Sequence of chain 1.N:
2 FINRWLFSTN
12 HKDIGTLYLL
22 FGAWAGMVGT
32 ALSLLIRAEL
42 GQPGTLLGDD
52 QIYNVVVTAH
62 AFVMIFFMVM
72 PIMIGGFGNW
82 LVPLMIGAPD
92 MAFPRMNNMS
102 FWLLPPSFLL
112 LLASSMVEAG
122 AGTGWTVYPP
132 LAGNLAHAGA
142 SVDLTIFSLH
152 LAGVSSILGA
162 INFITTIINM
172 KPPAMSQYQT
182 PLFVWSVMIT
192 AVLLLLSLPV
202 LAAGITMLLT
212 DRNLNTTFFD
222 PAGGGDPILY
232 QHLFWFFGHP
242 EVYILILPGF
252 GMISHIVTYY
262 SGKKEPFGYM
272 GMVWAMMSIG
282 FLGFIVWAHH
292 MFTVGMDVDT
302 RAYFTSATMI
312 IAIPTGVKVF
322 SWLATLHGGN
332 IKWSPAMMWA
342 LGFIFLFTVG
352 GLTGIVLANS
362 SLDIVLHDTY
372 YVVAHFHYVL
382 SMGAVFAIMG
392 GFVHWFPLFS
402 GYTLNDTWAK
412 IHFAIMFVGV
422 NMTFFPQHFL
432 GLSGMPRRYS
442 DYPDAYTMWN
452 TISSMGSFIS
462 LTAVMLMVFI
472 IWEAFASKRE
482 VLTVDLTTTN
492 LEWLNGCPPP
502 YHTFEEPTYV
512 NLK

Binding-site contacts:
Ligand atom C6 contacts residue GLU62 of chain 1.O at 3.8 Å.
Ligand atom C24 contacts residue MET271 of chain 1.N at 3.8 Å (hydrophobic).
Ligand atom C15 contacts residue GLY272 of chain 1.N at 3.8 Å.
Ligand atom C5 contacts residue TRP275 of chain 1.N at 4.5 Å (hydrophobic).
Ligand atom C5 contacts residue THR66 of chain 1.O at 3.8 Å.
Ligand atom C8 contacts residue TRP275 of chain 1.N at 4.3 Å (hydrophobic).
Ligand atom C19 contacts residue TRP275 of chain 1.N at 3.8 Å (hydrophobic).
Ligand atom O3 contacts residue GLU62 of chain 1.O at 3.8 Å.
Ligand atom C22 contacts residue MET271 of chain 1.N at 3.9 Å (hydrophobic).
Ligand atom C4 contacts residue THR66 of chain 1.O at 3.5 Å.
Ligand atom O3 contacts residue THR63 of chain 1.O at 3.3 Å (h-bond).
Ligand atom C4 contacts residue GLU62 of chain 1.O at 4.0 Å.
Ligand atom C7 contacts residue TRP275 of chain 1.N at 4.0 Å (hydrophobic).
Ligand atom O26 contacts residue MET271 of chain 1.N at 4.2 Å.
Ligand atom C16 contacts residue MET271 of chain 1.N at 3.7 Å (hydrophobic).
Ligand atom C6 contacts residue THR66 of chain 1.O at 3.8 Å.
Ligand atom O25 contacts residue MET271 of chain 1.N at 3.5 Å.
Ligand atom C16 contacts residue GLY272 of chain 1.N at 4.4 Å.
Ligand atom C3 contacts residue THR66 of chain 1.O at 4.3 Å.
Ligand atom C3 contacts residue THR63 of chain 1.O at 4.2 Å.
Ligand atom C15 contacts residue MET271 of chain 1.N at 3.9 Å (hydrophobic).
Ligand atom C18 contacts residue TRP275 of chain 1.N at 4.0 Å (hydrophobic).
Ligand atom C7 contacts residue GLU62 of chain 1.O at 3.4 Å.
Ligand atom O12 contacts residue GLN59 of chain 1.O at 4.1 Å.
Ligand atom C6 contacts residue TRP275 of chain 1.N at 3.9 Å (hydrophobic).
Ligand atom C23 contacts residue MET271 of chain 1.N at 4.3 Å (hydrophobic).
Ligand atom C3 contacts residue GLU62 of chain 1.O at 4.5 Å.
Ligand atom O7 contacts residue GLU62 of chain 1.O at 2.5 Å (salt-bridge).
Ligand atom C15 contacts residue TRP275 of chain 1.N at 4.0 Å (hydrophobic).

Sequence of chain 1.O:
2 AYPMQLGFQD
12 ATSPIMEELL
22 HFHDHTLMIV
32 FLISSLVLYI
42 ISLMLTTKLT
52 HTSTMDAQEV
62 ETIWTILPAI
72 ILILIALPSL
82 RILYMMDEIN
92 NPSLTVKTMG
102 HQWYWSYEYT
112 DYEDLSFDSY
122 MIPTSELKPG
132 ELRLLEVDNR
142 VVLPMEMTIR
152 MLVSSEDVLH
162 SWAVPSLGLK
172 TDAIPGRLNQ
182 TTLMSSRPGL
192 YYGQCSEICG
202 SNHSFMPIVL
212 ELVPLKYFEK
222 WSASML

This small molecule binds to this protein.
Small molecule (SMILES): C[C@H](CCC(=O)O)[C@H]1CC[C@H]2[C@@H]3[C@H](O)C[C@@H]4C[C@H](O)CC[C@]4(C)[C@H]3C[C@H](O)[C@]12C